Binding-site contacts:
Ligand atom C2 contacts residue HIS161 of chain 1.B at 3.8 Å.
Ligand atom O2 contacts residue LYS183 of chain 1.B at 2.8 Å (salt-bridge).
Ligand atom N2 contacts residue GLN95 of chain 1.B at 3.0 Å (h-bond).
Ligand atom C12 contacts residue ZN1 of chain 1.I at 3.0 Å.
Ligand atom O4 contacts residue HIS161 of chain 1.B at 2.8 Å.
Ligand atom C15 contacts residue ZN1 of chain 1.H at 3.2 Å.
Ligand atom O2 contacts residue GLY191 of chain 1.B at 3.4 Å.
Ligand atom N3 contacts residue ZN1 of chain 1.I at 2.1 Å.
Ligand atom O1 contacts residue ZN1 of chain 1.I at 2.1 Å.
Ligand atom O1 contacts residue CYS180 of chain 1.B at 3.2 Å.
Ligand atom O4 contacts residue HIS94 of chain 1.B at 2.9 Å (h-bond).
Ligand atom O1 contacts residue LYS183 of chain 1.B at 3.2 Å (salt-bridge).
Ligand atom O2 contacts residue ASN192 of chain 1.B at 3.1 Å (h-bond).
Ligand atom C14 contacts residue ZN1 of chain 1.H at 3.9 Å.
Ligand atom O3 contacts residue ASP96 of chain 1.B at 3.5 Å (salt-bridge).
Ligand atom N3 contacts residue ASP96 of chain 1.B at 3.1 Å (salt-bridge).
Ligand atom C2 contacts residue HIS222 of chain 1.B at 3.8 Å.
Ligand atom C15 contacts residue HIS94 of chain 1.B at 3.3 Å.
Ligand atom N3 contacts residue HIS222 of chain 1.B at 3.6 Å (h-bond).
Ligand atom C14 contacts residue ASP96 of chain 1.B at 3.8 Å.
Ligand atom O1 contacts residue HIS222 of chain 1.B at 3.0 Å (h-bond).
Ligand atom C13 contacts residue ZN1 of chain 1.I at 3.3 Å.
Ligand atom O2 contacts residue HIS161 of chain 1.B at 3.9 Å.
Ligand atom OXT contacts residue HIS94 of chain 1.B at 3.7 Å.
Ligand atom C2 contacts residue LYS183 of chain 1.B at 3.3 Å.
Ligand atom C13 contacts residue ASP96 of chain 1.B at 3.3 Å.
Ligand atom OXT contacts residue ASN192 of chain 1.B at 3.1 Å (h-bond).
Ligand atom C9 contacts residue MET39 of chain 1.B at 3.8 Å (hydrophobic).
Ligand atom C16 contacts residue HIS222 of chain 1.B at 3.2 Å.
Ligand atom C16 contacts residue ZN1 of chain 1.I at 3.6 Å.
Ligand atom C10 contacts residue LEU37 of chain 1.B at 3.6 Å (hydrophobic).
Ligand atom C2 contacts residue ZN1 of chain 1.I at 3.0 Å.
Ligand atom C1 contacts residue ASN192 of chain 1.B at 3.7 Å.
Ligand atom C6 contacts residue ZN1 of chain 1.I at 3.9 Å.
Ligand atom O4 contacts residue ZN1 of chain 1.H at 2.2 Å.
Ligand atom O2 contacts residue LEU190 of chain 1.B at 3.9 Å.
Ligand atom O3 contacts residue GLN95 of chain 1.B at 3.4 Å.
Ligand atom C11 contacts residue TRP65 of chain 1.B at 3.7 Å (hydrophobic).
Ligand atom O3 contacts residue TRP65 of chain 1.B at 3.5 Å.
Ligand atom O1 contacts residue HIS161 of chain 1.B at 3.9 Å.

The protein below binds the small molecule below.
Small molecule (SMILES): CC1(C)S[C@H]([C@H](NC(=O)[C@H](N)c2ccccc2)C(=O)O)N[C@H]1C(=O)O

Sequence of chain 1.B:
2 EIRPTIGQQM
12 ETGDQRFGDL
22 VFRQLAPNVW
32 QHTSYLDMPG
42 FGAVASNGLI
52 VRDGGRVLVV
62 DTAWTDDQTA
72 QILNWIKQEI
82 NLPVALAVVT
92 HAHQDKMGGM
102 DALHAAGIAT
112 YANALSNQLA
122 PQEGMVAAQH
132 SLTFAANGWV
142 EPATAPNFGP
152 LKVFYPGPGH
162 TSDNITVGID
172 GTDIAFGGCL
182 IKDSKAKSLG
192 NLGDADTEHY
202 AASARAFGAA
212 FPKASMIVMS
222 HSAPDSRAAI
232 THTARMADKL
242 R